This protein binds this small molecule.
Small molecule (SMILES): O=C(O)Cn1ccc2ccccc21

Binding-site contacts:
Ligand atom C05 contacts residue VAL21 of chain 1.A at 3.9 Å (hydrophobic).
Ligand atom C01 contacts residue PRO8 of chain 1.A at 4.1 Å (hydrophobic).
Ligand atom C06 contacts residue HIS18 of chain 1.A at 3.6 Å.
Ligand atom C08 contacts residue THR119 of chain 1.A at 3.5 Å.
Ligand atom C03 contacts residue PRO8 of chain 1.A at 4.0 Å (hydrophobic).
Ligand atom C01 contacts residue LYS88 of chain 1.A at 3.1 Å.
Ligand atom C08 contacts residue GLY17 of chain 1.A at 4.3 Å.
Ligand atom C01 contacts residue HIS18 of chain 1.A at 4.2 Å.
Ligand atom C10 contacts residue GLY89 of chain 1.A at 3.3 Å.
Ligand atom C09 contacts residue THR119 of chain 1.A at 3.5 Å.
Ligand atom C03 contacts residue PHE11 of chain 1.A at 4.3 Å (hydrophobic).
Ligand atom C09 contacts residue HIS18 of chain 1.A at 3.7 Å.
Ligand atom C11 contacts residue HIS18 of chain 1.A at 4.0 Å.
Ligand atom C05 contacts residue HIS18 of chain 1.A at 3.5 Å.
Ligand atom C08 contacts residue HIS18 of chain 1.A at 4.0 Å.
Ligand atom C10 contacts residue ARG91 of chain 1.A at 4.1 Å.
Ligand atom N07 contacts residue GLY89 of chain 1.A at 3.5 Å (h-bond).
Ligand atom C01 contacts residue GLY89 of chain 1.A at 3.5 Å.
Ligand atom C02 contacts residue LYS88 of chain 1.A at 3.6 Å.
Ligand atom C03 contacts residue PHE22 of chain 1.A at 4.2 Å (hydrophobic).
Ligand atom C04 contacts residue HIS18 of chain 1.A at 3.9 Å.
Ligand atom C04 contacts residue GLY89 of chain 1.A at 3.7 Å.
Ligand atom C06 contacts residue LYS88 of chain 1.A at 4.3 Å.
Ligand atom O12 contacts residue ARG91 of chain 1.A at 3.8 Å.
Ligand atom C11 contacts residue ARG91 of chain 1.A at 3.4 Å.
Ligand atom C03 contacts residue VAL21 of chain 1.A at 4.2 Å (hydrophobic).
Ligand atom C03 contacts residue GLY89 of chain 1.A at 3.8 Å.
Ligand atom C09 contacts residue VAL21 of chain 1.A at 3.4 Å (hydrophobic).
Ligand atom C09 contacts residue GLY89 of chain 1.A at 3.7 Å.
Ligand atom C06 contacts residue GLY89 of chain 1.A at 3.4 Å.
Ligand atom C04 contacts residue VAL21 of chain 1.A at 3.5 Å (hydrophobic).
Ligand atom C05 contacts residue GLY89 of chain 1.A at 3.5 Å.
Ligand atom O12 contacts residue HIS18 of chain 1.A at 2.9 Å (h-bond).
Ligand atom C10 contacts residue LYS88 of chain 1.A at 4.3 Å.
Ligand atom C09 contacts residue GLY17 of chain 1.A at 3.4 Å.
Ligand atom C02 contacts residue PRO8 of chain 1.A at 3.3 Å (hydrophobic).
Ligand atom C02 contacts residue GLY89 of chain 1.A at 3.6 Å.
Ligand atom C08 contacts residue GLY89 of chain 1.A at 3.8 Å.
Ligand atom O13 contacts residue ARG91 of chain 1.A at 2.8 Å (salt-bridge).
Ligand atom N07 contacts residue HIS18 of chain 1.A at 3.9 Å.

Sequence of chain 1.A:
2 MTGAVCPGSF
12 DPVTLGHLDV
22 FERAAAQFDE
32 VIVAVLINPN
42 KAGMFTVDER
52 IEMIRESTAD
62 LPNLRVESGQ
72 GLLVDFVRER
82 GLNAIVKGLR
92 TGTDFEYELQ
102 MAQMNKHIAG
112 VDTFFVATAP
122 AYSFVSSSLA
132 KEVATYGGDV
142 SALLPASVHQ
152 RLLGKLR